Binding-site contacts:
Ligand atom C2 contacts residue ASN717 of chain 1.A at 2.5 Å.
Ligand atom N2 contacts residue LEU922 of chain 1.A at 3.9 Å.
Ligand atom C8 contacts residue GLN926 of chain 1.A at 4.5 Å.
Ligand atom O6 contacts residue GLN926 of chain 1.A at 3.0 Å (h-bond).
Ligand atom O6 contacts residue LEU922 of chain 1.A at 4.3 Å.
Ligand atom O5 contacts residue GLN1071 of chain 1.A at 4.2 Å.
Ligand atom O4 contacts residue LEU922 of chain 1.A at 4.0 Å.
Ligand atom C7 contacts residue ASN717 of chain 1.A at 3.6 Å.
Ligand atom C3 contacts residue ASN717 of chain 1.A at 3.8 Å.
Ligand atom C5 contacts residue GLN926 of chain 1.A at 4.3 Å.
Ligand atom C7 contacts residue LEU922 of chain 1.A at 4.0 Å (hydrophobic).
Ligand atom N2 contacts residue ASN717 of chain 1.A at 2.9 Å (h-bond).
Ligand atom C1 contacts residue GLN1071 of chain 1.A at 4.4 Å.
Ligand atom C4 contacts residue ASN717 of chain 1.A at 4.2 Å.
Ligand atom C8 contacts residue ASN925 of chain 1.A at 4.5 Å.
Ligand atom C1 contacts residue ASN717 of chain 1.A at 1.4 Å.
Ligand atom C8 contacts residue LEU922 of chain 1.A at 3.6 Å (hydrophobic).
Ligand atom O7 contacts residue ASN717 of chain 1.A at 3.9 Å.
Ligand atom C5 contacts residue ASN717 of chain 1.A at 3.6 Å.
Ligand atom C6 contacts residue GLN926 of chain 1.A at 4.2 Å.
Ligand atom C5 contacts residue LEU922 of chain 1.A at 4.5 Å (hydrophobic).
Ligand atom O5 contacts residue ASN717 of chain 1.A at 2.3 Å (h-bond).

Sequence of chain 1.A:
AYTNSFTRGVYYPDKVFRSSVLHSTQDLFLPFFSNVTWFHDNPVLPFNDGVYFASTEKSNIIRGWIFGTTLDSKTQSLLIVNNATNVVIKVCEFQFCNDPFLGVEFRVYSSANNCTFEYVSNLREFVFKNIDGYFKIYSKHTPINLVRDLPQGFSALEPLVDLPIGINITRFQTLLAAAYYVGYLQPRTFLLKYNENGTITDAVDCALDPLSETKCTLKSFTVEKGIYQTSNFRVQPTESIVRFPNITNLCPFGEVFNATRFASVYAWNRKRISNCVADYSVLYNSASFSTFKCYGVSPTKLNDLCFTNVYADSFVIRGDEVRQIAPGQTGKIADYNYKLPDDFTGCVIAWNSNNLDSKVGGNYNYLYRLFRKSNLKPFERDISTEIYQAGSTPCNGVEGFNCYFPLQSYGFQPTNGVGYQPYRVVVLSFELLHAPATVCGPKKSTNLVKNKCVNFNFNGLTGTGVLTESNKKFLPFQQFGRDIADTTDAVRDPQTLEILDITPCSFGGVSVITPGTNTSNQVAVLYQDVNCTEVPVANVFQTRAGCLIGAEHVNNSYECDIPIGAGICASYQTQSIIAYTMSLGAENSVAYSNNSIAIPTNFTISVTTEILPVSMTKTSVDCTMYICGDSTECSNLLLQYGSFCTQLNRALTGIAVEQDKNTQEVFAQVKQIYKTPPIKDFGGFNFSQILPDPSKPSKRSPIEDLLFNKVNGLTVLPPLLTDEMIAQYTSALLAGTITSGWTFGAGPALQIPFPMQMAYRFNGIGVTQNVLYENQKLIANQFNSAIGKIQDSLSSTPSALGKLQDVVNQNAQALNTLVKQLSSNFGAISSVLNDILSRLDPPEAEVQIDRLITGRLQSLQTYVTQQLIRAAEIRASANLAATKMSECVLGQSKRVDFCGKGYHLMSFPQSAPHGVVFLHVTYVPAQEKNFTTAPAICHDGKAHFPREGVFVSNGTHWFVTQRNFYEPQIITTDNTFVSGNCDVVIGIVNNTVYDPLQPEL

This protein binds this small molecule.
Small molecule (SMILES): CC(=O)N[C@H]1[C@H](O[C@H]2[C@H](O)[C@@H](NC(C)=O)CO[C@@H]2CO)O[C@H](CO)[C@@H](O)[C@@H]1O